Sequence of chain 1.C:
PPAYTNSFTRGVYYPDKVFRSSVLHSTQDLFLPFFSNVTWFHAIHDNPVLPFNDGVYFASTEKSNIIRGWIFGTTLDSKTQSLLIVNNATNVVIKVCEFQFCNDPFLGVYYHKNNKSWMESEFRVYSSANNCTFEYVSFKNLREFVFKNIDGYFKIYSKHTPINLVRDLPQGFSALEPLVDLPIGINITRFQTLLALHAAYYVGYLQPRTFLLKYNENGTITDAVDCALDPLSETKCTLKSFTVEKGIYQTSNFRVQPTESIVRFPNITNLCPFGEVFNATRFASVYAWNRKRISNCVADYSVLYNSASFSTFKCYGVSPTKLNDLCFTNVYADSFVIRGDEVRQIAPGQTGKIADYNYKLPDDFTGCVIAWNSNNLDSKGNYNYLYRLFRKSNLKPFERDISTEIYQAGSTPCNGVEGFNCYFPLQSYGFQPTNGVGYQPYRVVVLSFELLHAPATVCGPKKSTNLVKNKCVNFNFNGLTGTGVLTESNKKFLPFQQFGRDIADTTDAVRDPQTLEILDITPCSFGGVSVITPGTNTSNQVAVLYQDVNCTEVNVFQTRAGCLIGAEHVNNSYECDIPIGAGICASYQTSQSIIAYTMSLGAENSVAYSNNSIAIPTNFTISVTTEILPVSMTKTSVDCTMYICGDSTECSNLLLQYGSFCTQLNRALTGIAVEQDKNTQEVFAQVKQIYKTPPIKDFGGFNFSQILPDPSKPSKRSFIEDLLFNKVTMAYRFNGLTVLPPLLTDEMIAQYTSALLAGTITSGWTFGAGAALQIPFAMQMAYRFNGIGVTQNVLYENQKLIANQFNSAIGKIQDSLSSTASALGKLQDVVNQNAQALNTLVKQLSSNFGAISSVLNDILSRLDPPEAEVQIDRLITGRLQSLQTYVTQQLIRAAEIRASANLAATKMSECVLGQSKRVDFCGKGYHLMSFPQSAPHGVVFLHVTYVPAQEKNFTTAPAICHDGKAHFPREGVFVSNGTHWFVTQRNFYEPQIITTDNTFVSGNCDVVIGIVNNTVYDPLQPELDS

Sequence of chain 1.A:
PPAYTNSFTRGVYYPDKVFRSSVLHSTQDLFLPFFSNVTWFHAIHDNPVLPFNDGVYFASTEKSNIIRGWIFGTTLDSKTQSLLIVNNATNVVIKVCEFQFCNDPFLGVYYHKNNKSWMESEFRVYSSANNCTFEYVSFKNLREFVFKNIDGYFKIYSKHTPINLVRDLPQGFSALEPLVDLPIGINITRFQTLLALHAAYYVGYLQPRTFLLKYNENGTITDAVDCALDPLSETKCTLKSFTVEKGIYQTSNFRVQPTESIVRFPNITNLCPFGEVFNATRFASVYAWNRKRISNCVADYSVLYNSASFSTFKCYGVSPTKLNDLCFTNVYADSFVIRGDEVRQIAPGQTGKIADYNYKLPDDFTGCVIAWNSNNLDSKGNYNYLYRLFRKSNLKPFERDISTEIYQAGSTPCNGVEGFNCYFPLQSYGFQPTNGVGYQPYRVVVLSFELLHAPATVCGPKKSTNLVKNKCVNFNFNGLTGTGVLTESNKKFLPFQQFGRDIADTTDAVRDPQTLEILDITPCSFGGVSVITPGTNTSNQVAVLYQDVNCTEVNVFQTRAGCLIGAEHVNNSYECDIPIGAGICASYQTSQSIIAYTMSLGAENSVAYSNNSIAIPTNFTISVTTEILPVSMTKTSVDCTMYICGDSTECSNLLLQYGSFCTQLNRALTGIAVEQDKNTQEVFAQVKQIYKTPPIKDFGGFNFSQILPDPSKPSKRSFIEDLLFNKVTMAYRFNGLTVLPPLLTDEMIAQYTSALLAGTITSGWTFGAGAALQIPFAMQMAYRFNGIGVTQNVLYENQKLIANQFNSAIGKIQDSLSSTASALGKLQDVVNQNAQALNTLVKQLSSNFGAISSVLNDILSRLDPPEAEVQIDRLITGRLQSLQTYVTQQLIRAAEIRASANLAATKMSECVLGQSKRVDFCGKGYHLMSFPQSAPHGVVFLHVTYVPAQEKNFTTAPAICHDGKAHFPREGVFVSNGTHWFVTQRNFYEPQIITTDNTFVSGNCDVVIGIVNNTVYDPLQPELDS

Binding-site contacts:
Ligand atom N2 contacts residue ASN1074 of chain 1.C at 2.9 Å (h-bond).
Ligand atom O5 contacts residue ASN1074 of chain 1.C at 2.4 Å (h-bond).
Ligand atom O4 contacts residue ALA706 of chain 1.C at 4.4 Å.
Ligand atom C3 contacts residue ASN1074 of chain 1.C at 3.8 Å.
Ligand atom C8 contacts residue GLU1072 of chain 1.C at 3.2 Å.
Ligand atom C1 contacts residue GLN895 of chain 1.A at 4.4 Å.
Ligand atom C1 contacts residue ASN1074 of chain 1.C at 1.4 Å.
Ligand atom C6 contacts residue ALA706 of chain 1.C at 3.5 Å (hydrophobic).
Ligand atom O5 contacts residue ALA706 of chain 1.C at 4.5 Å.
Ligand atom C8 contacts residue LYS1073 of chain 1.C at 4.3 Å.
Ligand atom C2 contacts residue ASN1074 of chain 1.C at 2.5 Å.
Ligand atom O6 contacts residue ALA706 of chain 1.C at 3.5 Å.
Ligand atom C5 contacts residue ASN1074 of chain 1.C at 3.7 Å.
Ligand atom C7 contacts residue ASN1074 of chain 1.C at 3.8 Å.
Ligand atom C4 contacts residue ASN1074 of chain 1.C at 4.2 Å.
Ligand atom O7 contacts residue ASN1074 of chain 1.C at 4.3 Å.
Ligand atom C5 contacts residue ALA706 of chain 1.C at 3.6 Å (hydrophobic).
Ligand atom C8 contacts residue ASN1074 of chain 1.C at 4.3 Å.

This protein binds this small molecule.
Small molecule (SMILES): CC(=O)N[C@@H]1[C@@H](O)[C@H](O)[C@@H](CO)O[C@H]1O